Sequence of chain 1.H:
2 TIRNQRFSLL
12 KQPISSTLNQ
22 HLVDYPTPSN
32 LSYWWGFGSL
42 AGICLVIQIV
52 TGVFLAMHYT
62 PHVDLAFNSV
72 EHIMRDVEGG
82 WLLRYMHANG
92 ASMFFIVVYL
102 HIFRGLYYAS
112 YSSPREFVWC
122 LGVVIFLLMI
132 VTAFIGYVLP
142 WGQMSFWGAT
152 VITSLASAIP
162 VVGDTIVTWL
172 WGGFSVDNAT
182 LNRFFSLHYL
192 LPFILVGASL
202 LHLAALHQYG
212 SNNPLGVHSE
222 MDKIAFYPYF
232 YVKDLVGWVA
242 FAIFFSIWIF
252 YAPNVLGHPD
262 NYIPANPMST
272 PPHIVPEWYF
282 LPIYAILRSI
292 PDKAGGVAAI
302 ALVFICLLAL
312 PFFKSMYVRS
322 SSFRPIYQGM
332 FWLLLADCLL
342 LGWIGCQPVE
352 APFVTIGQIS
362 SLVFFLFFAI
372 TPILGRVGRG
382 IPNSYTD

A protein and the small-molecule ligand that binds it are described below.
Small molecule (SMILES): C[C@@H]1CC[C@@]2(OC1)O[C@H]1C[C@H]3[C@@H]4CC=C5C[C@@H](OCCC(CO[C@H]6O[C@H](CO)[C@@H](O[C@H]7O[C@H](CO)[C@@H](O)[C@H](O)[C@H]7O)[C@H](O)[C@H]6O)CO[C@H]6O[C@H](CO)[C@@H](O[C@H]7O[C@H](CO)[C@@H](O)[C@H](O)[C@H]7O)[C@H](O)[C@H]6O)CC[C@]5(C)[C@H]4CC[C@]3(C)[C@H]1[C@@H]2C

Binding-site contacts:
Ligand atom C11 contacts residue GLN359 of chain 1.H at 4.2 Å.
Ligand atom C10 contacts residue GLN359 of chain 1.H at 3.6 Å.
Ligand atom C75 contacts residue LEU363 of chain 1.H at 3.4 Å (hydrophobic).
Ligand atom C12 contacts residue GLN359 of chain 1.H at 4.2 Å.
Ligand atom C13 contacts residue Q7G1 of chain 1.RA at 4.3 Å.
Ligand atom C78 contacts residue LEU303 of chain 1.H at 4.2 Å (hydrophobic).
Ligand atom C09 contacts residue GLN359 of chain 1.H at 3.3 Å.
Ligand atom C75 contacts residue GLN359 of chain 1.H at 3.7 Å.
Ligand atom C14 contacts residue Q7G1 of chain 1.RA at 4.0 Å.
Ligand atom C12 contacts residue Q7G1 of chain 1.RA at 4.2 Å.
Ligand atom C18 contacts residue GLN359 of chain 1.H at 4.0 Å.
Ligand atom C04 contacts residue LEU363 of chain 1.H at 4.0 Å (hydrophobic).
Ligand atom C01 contacts residue ILE291 of chain 1.H at 4.0 Å (hydrophobic).
Ligand atom C77 contacts residue LEU303 of chain 1.H at 4.3 Å (hydrophobic).
Ligand atom C81 contacts residue PHE366 of chain 1.H at 4.4 Å (hydrophobic).
Ligand atom C79 contacts residue PHE366 of chain 1.H at 4.3 Å (hydrophobic).
Ligand atom C77 contacts residue PHE366 of chain 1.H at 4.5 Å (hydrophobic).
Ligand atom C12 contacts residue PRO292 of chain 1.H at 3.6 Å (hydrophobic).
Ligand atom C08 contacts residue GLN359 of chain 1.H at 4.3 Å.
Ligand atom C15 contacts residue Q7G1 of chain 1.RA at 4.5 Å.
Ligand atom C76 contacts residue Q7G1 of chain 1.RA at 4.4 Å.
Ligand atom C78 contacts residue PHE366 of chain 1.H at 3.8 Å (hydrophobic).
Ligand atom O80 contacts residue PHE366 of chain 1.H at 4.2 Å.
Ligand atom C19 contacts residue GLN359 of chain 1.H at 3.5 Å.
Ligand atom C81 contacts residue LEU303 of chain 1.H at 3.7 Å (hydrophobic).
Ligand atom C77 contacts residue Q7G1 of chain 1.RA at 3.7 Å.
Ligand atom C79 contacts residue LEU363 of chain 1.H at 4.0 Å (hydrophobic).
Ligand atom O80 contacts residue LEU363 of chain 1.H at 3.6 Å.
Ligand atom C76 contacts residue PHE366 of chain 1.H at 4.4 Å (hydrophobic).
Ligand atom C1B contacts residue Q7G1 of chain 1.RA at 3.8 Å.
Ligand atom C03 contacts residue LEU363 of chain 1.H at 4.3 Å (hydrophobic).
Ligand atom C24 contacts residue Q7G1 of chain 1.RA at 4.2 Å.
Ligand atom C75 contacts residue SER362 of chain 1.H at 3.6 Å.